Sequence of chain 1.B:
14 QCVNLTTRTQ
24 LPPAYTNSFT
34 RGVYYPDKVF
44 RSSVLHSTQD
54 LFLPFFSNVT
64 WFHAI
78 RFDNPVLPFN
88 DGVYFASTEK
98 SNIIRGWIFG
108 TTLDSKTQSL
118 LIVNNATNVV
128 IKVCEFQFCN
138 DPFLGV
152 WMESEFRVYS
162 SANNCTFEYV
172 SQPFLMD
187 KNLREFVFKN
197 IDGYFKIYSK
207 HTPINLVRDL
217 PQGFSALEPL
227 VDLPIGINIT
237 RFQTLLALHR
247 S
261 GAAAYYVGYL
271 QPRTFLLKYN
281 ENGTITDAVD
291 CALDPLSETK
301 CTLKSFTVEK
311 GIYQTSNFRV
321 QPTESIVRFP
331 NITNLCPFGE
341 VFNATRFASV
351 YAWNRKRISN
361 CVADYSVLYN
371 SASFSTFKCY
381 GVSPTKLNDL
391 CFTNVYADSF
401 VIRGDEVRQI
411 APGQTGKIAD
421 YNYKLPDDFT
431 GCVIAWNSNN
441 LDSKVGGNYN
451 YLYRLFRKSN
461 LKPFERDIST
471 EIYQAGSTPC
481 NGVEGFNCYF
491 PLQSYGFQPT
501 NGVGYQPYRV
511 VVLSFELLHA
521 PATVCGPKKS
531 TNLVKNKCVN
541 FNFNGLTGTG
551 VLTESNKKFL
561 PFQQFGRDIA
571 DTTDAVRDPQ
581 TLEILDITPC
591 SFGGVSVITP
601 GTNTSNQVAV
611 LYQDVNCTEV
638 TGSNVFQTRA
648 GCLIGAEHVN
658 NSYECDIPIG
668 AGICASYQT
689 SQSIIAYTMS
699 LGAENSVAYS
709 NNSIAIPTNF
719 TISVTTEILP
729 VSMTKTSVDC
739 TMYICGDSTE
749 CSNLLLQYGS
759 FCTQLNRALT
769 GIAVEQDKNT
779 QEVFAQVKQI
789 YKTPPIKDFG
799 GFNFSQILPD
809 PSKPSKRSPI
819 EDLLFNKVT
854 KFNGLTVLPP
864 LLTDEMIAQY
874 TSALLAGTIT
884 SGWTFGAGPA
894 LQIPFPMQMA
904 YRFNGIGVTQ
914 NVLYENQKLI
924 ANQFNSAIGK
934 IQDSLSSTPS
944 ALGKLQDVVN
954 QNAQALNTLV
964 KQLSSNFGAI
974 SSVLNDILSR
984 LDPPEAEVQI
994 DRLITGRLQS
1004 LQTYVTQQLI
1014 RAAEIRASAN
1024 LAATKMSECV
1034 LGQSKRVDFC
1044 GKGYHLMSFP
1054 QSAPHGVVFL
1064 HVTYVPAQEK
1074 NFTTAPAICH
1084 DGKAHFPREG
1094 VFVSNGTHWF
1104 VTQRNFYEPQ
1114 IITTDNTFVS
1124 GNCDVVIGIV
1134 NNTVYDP

Binding-site contacts:
Ligand atom O7 contacts residue ASN61 of chain 1.B at 4.5 Å.
Ligand atom C2 contacts residue TYR28 of chain 1.B at 4.0 Å (hydrophobic).
Ligand atom C7 contacts residue ASN61 of chain 1.B at 3.9 Å.
Ligand atom N2 contacts residue TYR28 of chain 1.B at 4.2 Å.
Ligand atom C2 contacts residue ASN61 of chain 1.B at 2.5 Å.
Ligand atom C4 contacts residue ASN61 of chain 1.B at 4.2 Å.
Ligand atom C8 contacts residue TYR28 of chain 1.B at 4.3 Å (hydrophobic).
Ligand atom O5 contacts residue ASN61 of chain 1.B at 2.4 Å (h-bond).
Ligand atom C3 contacts residue ASN61 of chain 1.B at 3.8 Å.
Ligand atom C7 contacts residue TYR28 of chain 1.B at 4.0 Å (hydrophobic).
Ligand atom C5 contacts residue ASN61 of chain 1.B at 3.6 Å.
Ligand atom C1 contacts residue ASN61 of chain 1.B at 1.4 Å.
Ligand atom N2 contacts residue ASN61 of chain 1.B at 2.8 Å (h-bond).
Ligand atom C1 contacts residue TYR28 of chain 1.B at 4.4 Å (hydrophobic).
Ligand atom O7 contacts residue TYR28 of chain 1.B at 3.5 Å.

The protein below binds the small molecule below.
Small molecule (SMILES): CC(=O)N[C@@H]1[C@@H](O)[C@H](O)[C@@H](CO)O[C@H]1O